Binding-site contacts:
Ligand atom O2 contacts residue TYR131 of chain 4.A at 3.4 Å (h-bond).
Ligand atom C14 contacts residue ALA57 of chain 4.A at 4.0 Å (hydrophobic).
Ligand atom C3 contacts residue GLU120 of chain 4.A at 3.9 Å.
Ligand atom C13 contacts residue TYR44 of chain 4.A at 3.5 Å (hydrophobic).
Ligand atom S1 contacts residue ILE58 of chain 4.A at 3.5 Å.
Ligand atom C18 contacts residue ALA57 of chain 4.A at 4.0 Å (hydrophobic).
Ligand atom C22 contacts residue TYR44 of chain 4.A at 3.9 Å (hydrophobic).
Ligand atom O1 contacts residue MN1 of chain 4.B at 2.4 Å.
Ligand atom C20 contacts residue GLU46 of chain 4.A at 3.8 Å.
Ligand atom C5 contacts residue MN1 of chain 4.C at 3.1 Å.
Ligand atom C4 contacts residue TYR131 of chain 4.A at 3.8 Å (hydrophobic).
Ligand atom C4 contacts residue MN1 of chain 4.B at 2.9 Å.
Ligand atom O1 contacts residue ASP109 of chain 4.A at 2.9 Å (salt-bridge).
Ligand atom C4 contacts residue HIS61 of chain 4.A at 3.9 Å.
Ligand atom O2 contacts residue HIS61 of chain 4.A at 3.1 Å (h-bond).
Ligand atom C4 contacts residue GLU120 of chain 4.A at 3.6 Å.
Ligand atom CL1 contacts residue ILE58 of chain 4.A at 3.3 Å.
Ligand atom O1 contacts residue MN1 of chain 4.C at 2.0 Å.
Ligand atom C3 contacts residue MN1 of chain 4.B at 3.0 Å.
Ligand atom O1 contacts residue GLU81 of chain 4.A at 3.5 Å (salt-bridge).
Ligand atom C15 contacts residue HIS61 of chain 4.A at 3.3 Å.
Ligand atom C20 contacts residue TYR44 of chain 4.A at 3.8 Å (hydrophobic).
Ligand atom C2 contacts residue MN1 of chain 4.C at 3.6 Å.
Ligand atom C17 contacts residue ILE58 of chain 4.A at 3.7 Å (hydrophobic).
Ligand atom C14 contacts residue HIS61 of chain 4.A at 3.5 Å.
Ligand atom C21 contacts residue ALA40 of chain 4.A at 3.8 Å (hydrophobic).
Ligand atom N2 contacts residue TYR131 of chain 4.A at 3.4 Å (h-bond).
Ligand atom C3 contacts residue MN1 of chain 4.C at 3.2 Å.
Ligand atom C16 contacts residue ILE58 of chain 4.A at 3.6 Å (hydrophobic).
Ligand atom O2 contacts residue MN1 of chain 4.B at 2.1 Å.
Ligand atom O1 contacts residue GLU120 of chain 4.A at 3.6 Å (salt-bridge).
Ligand atom C21 contacts residue MET41 of chain 4.A at 3.7 Å (hydrophobic).
Ligand atom C25 contacts residue TYR44 of chain 4.A at 4.0 Å (hydrophobic).
Ligand atom O2 contacts residue ILE121 of chain 4.A at 3.1 Å (h-bond).
Ligand atom O1 contacts residue HIS61 of chain 4.A at 3.3 Å.
Ligand atom C19 contacts residue ALA57 of chain 4.A at 3.8 Å (hydrophobic).
Ligand atom O2 contacts residue GLU120 of chain 4.A at 2.9 Å (salt-bridge).
Ligand atom O3 contacts residue MN1 of chain 4.C at 2.1 Å.
Ligand atom C12 contacts residue TYR44 of chain 4.A at 4.0 Å (hydrophobic).
Ligand atom O3 contacts residue GLU81 of chain 4.A at 3.1 Å (salt-bridge).

A protein and the small-molecule ligand that binds it are described below.
Small molecule (SMILES): O=C(NCCOc1ccccc1)c1nc([C@@H]2CCCN2C(=O)CSc2ccccc2Cl)[nH]c(=O)c1O

Sequence of chain 4.A:
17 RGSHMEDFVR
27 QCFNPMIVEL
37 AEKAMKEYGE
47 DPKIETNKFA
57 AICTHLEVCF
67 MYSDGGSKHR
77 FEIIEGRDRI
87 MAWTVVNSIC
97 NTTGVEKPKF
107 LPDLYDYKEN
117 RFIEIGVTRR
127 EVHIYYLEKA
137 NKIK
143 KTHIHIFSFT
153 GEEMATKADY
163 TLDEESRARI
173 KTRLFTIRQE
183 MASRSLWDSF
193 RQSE